Binding-site contacts:
Ligand atom C2 contacts residue ASN657 of chain 1.A at 2.4 Å.
Ligand atom C1 contacts residue ASN657 of chain 1.A at 1.4 Å.
Ligand atom C4 contacts residue ASN657 of chain 1.A at 4.2 Å.
Ligand atom C3 contacts residue ASN657 of chain 1.A at 3.8 Å.
Ligand atom C7 contacts residue ASN657 of chain 1.A at 3.1 Å.
Ligand atom N2 contacts residue ASN657 of chain 1.A at 2.9 Å (h-bond).
Ligand atom O7 contacts residue ASN657 of chain 1.A at 3.0 Å (h-bond).
Ligand atom C5 contacts residue ASN657 of chain 1.A at 3.7 Å.
Ligand atom O5 contacts residue ASN657 of chain 1.A at 2.4 Å (h-bond).
Ligand atom C8 contacts residue ASN657 of chain 1.A at 4.3 Å.

This small molecule binds to this protein.
Small molecule (SMILES): CC(=O)N[C@@H]1[C@@H](O)[C@H](O)[C@@H](CO)O[C@H]1O

Sequence of chain 1.A:
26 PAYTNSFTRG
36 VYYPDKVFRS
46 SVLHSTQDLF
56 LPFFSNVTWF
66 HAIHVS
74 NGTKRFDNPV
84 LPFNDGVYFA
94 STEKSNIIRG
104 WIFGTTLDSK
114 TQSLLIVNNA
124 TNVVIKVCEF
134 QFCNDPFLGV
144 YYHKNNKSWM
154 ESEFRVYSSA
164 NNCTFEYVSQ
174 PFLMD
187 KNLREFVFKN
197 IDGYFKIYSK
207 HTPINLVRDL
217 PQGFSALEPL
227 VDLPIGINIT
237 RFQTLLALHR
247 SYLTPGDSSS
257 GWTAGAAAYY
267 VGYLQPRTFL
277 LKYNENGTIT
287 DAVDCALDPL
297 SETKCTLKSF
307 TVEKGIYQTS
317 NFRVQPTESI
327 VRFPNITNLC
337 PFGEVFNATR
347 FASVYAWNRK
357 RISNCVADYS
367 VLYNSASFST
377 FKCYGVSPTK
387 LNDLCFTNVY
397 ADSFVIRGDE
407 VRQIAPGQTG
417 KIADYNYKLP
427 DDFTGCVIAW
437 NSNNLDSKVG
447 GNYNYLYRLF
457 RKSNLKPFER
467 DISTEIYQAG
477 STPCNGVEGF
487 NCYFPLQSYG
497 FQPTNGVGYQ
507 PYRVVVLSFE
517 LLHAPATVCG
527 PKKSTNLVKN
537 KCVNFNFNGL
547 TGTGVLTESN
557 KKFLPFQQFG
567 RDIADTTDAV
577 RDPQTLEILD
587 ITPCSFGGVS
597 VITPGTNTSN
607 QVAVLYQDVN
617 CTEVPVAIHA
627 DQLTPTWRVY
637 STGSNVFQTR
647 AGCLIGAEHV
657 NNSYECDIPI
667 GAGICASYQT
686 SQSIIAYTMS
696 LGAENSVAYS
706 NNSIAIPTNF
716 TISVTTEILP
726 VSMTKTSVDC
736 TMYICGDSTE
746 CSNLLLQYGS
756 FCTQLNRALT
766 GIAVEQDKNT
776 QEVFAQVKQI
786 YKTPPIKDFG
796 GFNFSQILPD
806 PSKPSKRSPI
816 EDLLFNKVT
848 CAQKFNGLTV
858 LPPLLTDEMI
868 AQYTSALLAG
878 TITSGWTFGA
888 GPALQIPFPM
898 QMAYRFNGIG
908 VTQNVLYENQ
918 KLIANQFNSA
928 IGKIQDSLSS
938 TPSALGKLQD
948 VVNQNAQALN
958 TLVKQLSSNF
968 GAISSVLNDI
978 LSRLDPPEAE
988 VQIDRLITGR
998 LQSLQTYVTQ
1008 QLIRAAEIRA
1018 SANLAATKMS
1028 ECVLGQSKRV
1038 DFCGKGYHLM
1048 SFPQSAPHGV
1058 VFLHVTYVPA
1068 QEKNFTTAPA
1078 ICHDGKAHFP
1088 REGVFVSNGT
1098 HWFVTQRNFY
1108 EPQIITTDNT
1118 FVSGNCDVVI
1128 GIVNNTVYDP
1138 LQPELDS